Sequence of chain 1.J:
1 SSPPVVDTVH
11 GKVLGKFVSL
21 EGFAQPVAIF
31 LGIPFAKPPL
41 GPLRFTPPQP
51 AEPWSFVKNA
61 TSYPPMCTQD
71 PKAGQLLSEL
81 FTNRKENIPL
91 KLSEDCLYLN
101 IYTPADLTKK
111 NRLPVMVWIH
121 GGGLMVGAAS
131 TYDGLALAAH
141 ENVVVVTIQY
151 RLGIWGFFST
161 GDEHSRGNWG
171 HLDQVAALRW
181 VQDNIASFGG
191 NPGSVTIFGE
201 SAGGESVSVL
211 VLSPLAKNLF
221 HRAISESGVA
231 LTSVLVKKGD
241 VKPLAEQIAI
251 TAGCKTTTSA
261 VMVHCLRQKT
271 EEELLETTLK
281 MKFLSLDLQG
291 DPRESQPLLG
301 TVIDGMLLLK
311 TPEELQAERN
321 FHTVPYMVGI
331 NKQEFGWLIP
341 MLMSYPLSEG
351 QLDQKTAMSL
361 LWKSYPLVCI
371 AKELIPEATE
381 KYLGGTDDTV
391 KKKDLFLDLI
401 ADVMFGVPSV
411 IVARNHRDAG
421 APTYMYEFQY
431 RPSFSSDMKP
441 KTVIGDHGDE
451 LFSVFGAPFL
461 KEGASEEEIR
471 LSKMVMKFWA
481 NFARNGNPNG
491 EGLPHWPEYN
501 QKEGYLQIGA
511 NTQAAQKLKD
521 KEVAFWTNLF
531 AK

Binding-site contacts:
Ligand atom O5 contacts residue ASN59 of chain 1.J at 2.4 Å (h-bond).
Ligand atom C1 contacts residue ASN59 of chain 1.J at 1.5 Å.
Ligand atom N2 contacts residue SIA1 of chain 1.PB at 3.1 Å (h-bond).
Ligand atom O7 contacts residue SIA1 of chain 1.PB at 3.1 Å (h-bond).
Ligand atom C5 contacts residue ASN59 of chain 1.J at 2.7 Å.
Ligand atom C8 contacts residue SIA1 of chain 1.PB at 3.8 Å.
Ligand atom C3 contacts residue ASN59 of chain 1.J at 2.9 Å.
Ligand atom C2 contacts residue SIA1 of chain 1.PB at 4.5 Å.
Ligand atom N2 contacts residue ASN59 of chain 1.J at 3.1 Å.
Ligand atom O4 contacts residue ASN59 of chain 1.J at 4.2 Å.
Ligand atom C6 contacts residue ASN59 of chain 1.J at 4.1 Å.
Ligand atom C4 contacts residue ASN59 of chain 1.J at 3.4 Å.
Ligand atom C7 contacts residue SIA1 of chain 1.PB at 3.0 Å.
Ligand atom C2 contacts residue ASN59 of chain 1.J at 2.5 Å.
Ligand atom C8 contacts residue ASP240 of chain 1.K at 3.2 Å.
Ligand atom O6 contacts residue ASN59 of chain 1.J at 4.4 Å.
Ligand atom O3 contacts residue ASN59 of chain 1.J at 3.9 Å.
Ligand atom C7 contacts residue ASN59 of chain 1.J at 4.4 Å.

A protein and the small-molecule ligand that binds it are described below.
Small molecule (SMILES): CC(=O)N[C@@H]1[C@@H](O)[C@H](O)[C@@H](CO)O[C@H]1O

Sequence of chain 1.K:
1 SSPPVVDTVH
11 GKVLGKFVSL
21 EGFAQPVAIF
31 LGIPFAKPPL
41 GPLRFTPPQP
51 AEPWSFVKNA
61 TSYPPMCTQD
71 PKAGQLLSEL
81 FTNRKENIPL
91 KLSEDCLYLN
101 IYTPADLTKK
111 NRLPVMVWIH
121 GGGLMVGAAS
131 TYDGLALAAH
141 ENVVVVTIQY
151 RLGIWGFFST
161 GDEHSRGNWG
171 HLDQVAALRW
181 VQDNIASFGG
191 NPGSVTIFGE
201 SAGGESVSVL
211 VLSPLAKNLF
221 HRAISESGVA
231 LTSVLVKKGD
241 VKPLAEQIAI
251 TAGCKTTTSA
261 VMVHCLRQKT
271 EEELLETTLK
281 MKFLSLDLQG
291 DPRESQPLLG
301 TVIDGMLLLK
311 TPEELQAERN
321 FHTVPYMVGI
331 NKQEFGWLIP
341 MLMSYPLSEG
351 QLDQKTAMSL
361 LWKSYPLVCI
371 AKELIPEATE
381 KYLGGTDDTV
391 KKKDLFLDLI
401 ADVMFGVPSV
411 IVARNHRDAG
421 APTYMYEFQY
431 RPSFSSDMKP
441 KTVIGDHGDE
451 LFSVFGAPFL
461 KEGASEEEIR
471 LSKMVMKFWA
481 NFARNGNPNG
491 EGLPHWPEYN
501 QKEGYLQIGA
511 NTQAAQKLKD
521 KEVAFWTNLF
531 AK